A protein and the small-molecule ligand that binds it are described below.
Small molecule (SMILES): O=c1cc(-c2[nH]nc3ncc(-c4c(F)cccc4F)cc23)nc(N2CCC(O)CC2)[nH]1

Sequence of chain 2.A:
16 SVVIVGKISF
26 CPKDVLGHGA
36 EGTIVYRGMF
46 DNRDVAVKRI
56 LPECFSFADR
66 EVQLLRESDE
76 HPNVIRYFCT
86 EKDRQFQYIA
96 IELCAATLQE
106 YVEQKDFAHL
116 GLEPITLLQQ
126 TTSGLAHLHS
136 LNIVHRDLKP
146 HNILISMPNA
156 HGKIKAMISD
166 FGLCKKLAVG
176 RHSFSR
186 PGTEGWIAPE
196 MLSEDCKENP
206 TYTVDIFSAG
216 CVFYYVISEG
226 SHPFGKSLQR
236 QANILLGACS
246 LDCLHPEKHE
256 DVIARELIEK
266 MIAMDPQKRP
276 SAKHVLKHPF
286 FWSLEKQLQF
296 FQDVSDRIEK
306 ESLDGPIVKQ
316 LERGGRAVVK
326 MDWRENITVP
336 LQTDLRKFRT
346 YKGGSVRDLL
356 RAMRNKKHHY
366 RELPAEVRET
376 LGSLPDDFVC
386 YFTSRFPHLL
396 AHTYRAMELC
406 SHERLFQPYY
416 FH

Binding-site contacts:
Ligand atom C29 contacts residue HIS146 of chain 2.A at 3.8 Å.
Ligand atom C15 contacts residue GLU97 of chain 2.A at 3.8 Å.
Ligand atom F33 contacts residue CYS99 of chain 2.A at 3.3 Å.
Ligand atom N12 contacts residue ILE96 of chain 2.A at 3.2 Å.
Ligand atom C6 contacts residue LEU31 of chain 2.A at 3.2 Å (hydrophobic).
Ligand atom C17 contacts residue CYS99 of chain 2.A at 3.3 Å (hydrophobic).
Ligand atom C29 contacts residue HIS33 of chain 2.A at 3.8 Å.
Ligand atom O21 contacts residue ASP165 of chain 2.A at 3.2 Å.
Ligand atom C1 contacts residue GLU105 of chain 2.A at 3.6 Å.
Ligand atom N12 contacts residue ALA51 of chain 2.A at 3.7 Å.
Ligand atom N16 contacts residue CYS99 of chain 2.A at 3.0 Å (h-bond).
Ligand atom N12 contacts residue GLU97 of chain 2.A at 3.8 Å.
Ligand atom C2 contacts residue GLU105 of chain 2.A at 3.0 Å.
Ligand atom C15 contacts residue ALA51 of chain 2.A at 3.7 Å (hydrophobic).
Ligand atom C11 contacts residue LEU149 of chain 2.A at 3.5 Å (hydrophobic).
Ligand atom N13 contacts residue ILE80 of chain 2.A at 3.7 Å.
Ligand atom C20 contacts residue LYS53 of chain 2.A at 3.4 Å.
Ligand atom F33 contacts residue ALA100 of chain 2.A at 3.3 Å.
Ligand atom O32 contacts residue HIS146 of chain 2.A at 3.0 Å (h-bond).
Ligand atom N13 contacts residue GLU97 of chain 2.A at 2.8 Å (salt-bridge).
Ligand atom C10 contacts residue LEU149 of chain 2.A at 3.6 Å (hydrophobic).
Ligand atom C15 contacts residue LEU149 of chain 2.A at 3.9 Å (hydrophobic).
Ligand atom C15 contacts residue CYS99 of chain 2.A at 3.8 Å (hydrophobic).
Ligand atom N12 contacts residue LEU149 of chain 2.A at 3.6 Å.
Ligand atom N12 contacts residue ILE80 of chain 2.A at 3.4 Å.
Ligand atom F7 contacts residue LEU31 of chain 2.A at 3.4 Å.
Ligand atom C5 contacts residue LEU31 of chain 2.A at 3.7 Å (hydrophobic).
Ligand atom C24 contacts residue VAL40 of chain 2.A at 3.8 Å (hydrophobic).
Ligand atom O21 contacts residue LYS53 of chain 2.A at 2.6 Å (salt-bridge).
Ligand atom N26 contacts residue VAL40 of chain 2.A at 3.8 Å.
Ligand atom O21 contacts residue GLU66 of chain 2.A at 3.7 Å.
Ligand atom C17 contacts residue LEU31 of chain 2.A at 3.8 Å (hydrophobic).
Ligand atom N22 contacts residue LYS53 of chain 2.A at 3.8 Å.
Ligand atom N13 contacts residue ALA51 of chain 2.A at 3.2 Å.
Ligand atom F7 contacts residue GLY32 of chain 2.A at 3.7 Å.
Ligand atom F33 contacts residue ALA101 of chain 2.A at 3.1 Å.
Ligand atom C28 contacts residue HIS146 of chain 2.A at 3.8 Å.
Ligand atom N13 contacts residue LEU149 of chain 2.A at 3.9 Å.
Ligand atom C27 contacts residue ASP165 of chain 2.A at 3.8 Å.
Ligand atom C19 contacts residue ILE96 of chain 2.A at 3.4 Å (hydrophobic).